Binding-site contacts:
Ligand atom O2A contacts residue ALA81 of chain 1.B at 3.4 Å.
Ligand atom O1B contacts residue GLY196 of chain 1.B at 3.0 Å.
Ligand atom N7 contacts residue GLN80 of chain 1.B at 3.5 Å (h-bond).
Ligand atom N1 contacts residue THR45 of chain 1.B at 3.6 Å.
Ligand atom C4' contacts residue ALA194 of chain 1.B at 3.3 Å (hydrophobic).
Ligand atom C5' contacts residue GLY198 of chain 1.B at 3.5 Å.
Ligand atom O1A contacts residue VAL199 of chain 1.B at 3.0 Å (h-bond).
Ligand atom C4D contacts residue PHE200 of chain 1.B at 3.5 Å (hydrophobic).
Ligand atom O2' contacts residue LEU231 of chain 1.B at 2.8 Å (h-bond).
Ligand atom C2D contacts residue PHE65 of chain 1.B at 3.6 Å (hydrophobic).
Ligand atom O3A contacts residue PHE65 of chain 1.B at 3.5 Å.
Ligand atom O2D contacts residue GLU83 of chain 1.B at 2.3 Å (salt-bridge).
Ligand atom C1' contacts residue LEU231 of chain 1.B at 3.3 Å (hydrophobic).
Ligand atom O2B contacts residue PHE65 of chain 1.B at 3.5 Å.
Ligand atom O1A contacts residue GLY198 of chain 1.B at 3.3 Å.
Ligand atom O3' contacts residue GLY198 of chain 1.B at 3.4 Å.
Ligand atom C3D contacts residue SER67 of chain 1.B at 3.4 Å.
Ligand atom O1B contacts residue CYS197 of chain 1.B at 3.2 Å (h-bond).
Ligand atom N3 contacts residue LEU231 of chain 1.B at 3.3 Å (h-bond).
Ligand atom C2 contacts residue THR46 of chain 1.B at 3.4 Å.
Ligand atom O2A contacts residue GLN82 of chain 1.B at 2.8 Å (h-bond).
Ligand atom C2 contacts residue ALA229 of chain 1.B at 3.5 Å (hydrophobic).
Ligand atom C6 contacts residue GLN82 of chain 1.B at 3.5 Å.
Ligand atom O3D contacts residue SER67 of chain 1.B at 3.4 Å.
Ligand atom N1 contacts residue THR46 of chain 1.B at 3.2 Å (h-bond).
Ligand atom O4D contacts residue VAL199 of chain 1.B at 3.4 Å.
Ligand atom C8 contacts residue GLN80 of chain 1.B at 3.5 Å.
Ligand atom N6 contacts residue ASP85 of chain 1.B at 2.9 Å (salt-bridge).
Ligand atom O2B contacts residue GLY196 of chain 1.B at 2.8 Å (h-bond).
Ligand atom O5D contacts residue PHE200 of chain 1.B at 3.5 Å.
Ligand atom O1B contacts residue VAL199 of chain 1.B at 3.4 Å (h-bond).
Ligand atom C5' contacts residue ALA194 of chain 1.B at 3.1 Å (hydrophobic).
Ligand atom C2D contacts residue GLU83 of chain 1.B at 3.2 Å.
Ligand atom O2D contacts residue SER67 of chain 1.B at 3.5 Å (h-bond).
Ligand atom O2D contacts residue GLY73 of chain 1.B at 3.3 Å.
Ligand atom C4 contacts residue LEU231 of chain 1.B at 3.5 Å (hydrophobic).
Ligand atom C5D contacts residue PHE65 of chain 1.B at 3.4 Å (hydrophobic).
Ligand atom O1B contacts residue PHE200 of chain 1.B at 3.1 Å (h-bond).
Ligand atom O1B contacts residue GLY198 of chain 1.B at 2.9 Å (h-bond).
Ligand atom C2' contacts residue LEU231 of chain 1.B at 3.2 Å (hydrophobic).

A small-molecule ligand and the protein it binds are described below.
Small molecule (SMILES): Nc1ncnc2c1ncn2[C@@H]1O[C@H](COP(=O)(O)OP(=O)(O)OC[C@H]2O[C@H](O)[C@H](O)[C@@H]2O)[C@@H](O)[C@H]1O

Sequence of chain 1.B:
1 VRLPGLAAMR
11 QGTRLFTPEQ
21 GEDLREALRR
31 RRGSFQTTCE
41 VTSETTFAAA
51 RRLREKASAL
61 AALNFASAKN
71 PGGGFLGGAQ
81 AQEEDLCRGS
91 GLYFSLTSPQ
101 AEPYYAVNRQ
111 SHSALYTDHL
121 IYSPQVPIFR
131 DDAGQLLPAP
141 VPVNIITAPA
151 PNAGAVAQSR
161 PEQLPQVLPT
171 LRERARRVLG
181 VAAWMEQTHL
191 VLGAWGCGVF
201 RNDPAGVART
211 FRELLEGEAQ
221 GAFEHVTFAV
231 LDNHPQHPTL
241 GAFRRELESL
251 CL